A small-molecule ligand and the protein it binds are described below.
Small molecule (SMILES): O=P(O)(O)OC[C@H]1O[C@](O)(COP(=O)(O)O)[C@@H](O)[C@@H]1O

Sequence of chain 1.C:
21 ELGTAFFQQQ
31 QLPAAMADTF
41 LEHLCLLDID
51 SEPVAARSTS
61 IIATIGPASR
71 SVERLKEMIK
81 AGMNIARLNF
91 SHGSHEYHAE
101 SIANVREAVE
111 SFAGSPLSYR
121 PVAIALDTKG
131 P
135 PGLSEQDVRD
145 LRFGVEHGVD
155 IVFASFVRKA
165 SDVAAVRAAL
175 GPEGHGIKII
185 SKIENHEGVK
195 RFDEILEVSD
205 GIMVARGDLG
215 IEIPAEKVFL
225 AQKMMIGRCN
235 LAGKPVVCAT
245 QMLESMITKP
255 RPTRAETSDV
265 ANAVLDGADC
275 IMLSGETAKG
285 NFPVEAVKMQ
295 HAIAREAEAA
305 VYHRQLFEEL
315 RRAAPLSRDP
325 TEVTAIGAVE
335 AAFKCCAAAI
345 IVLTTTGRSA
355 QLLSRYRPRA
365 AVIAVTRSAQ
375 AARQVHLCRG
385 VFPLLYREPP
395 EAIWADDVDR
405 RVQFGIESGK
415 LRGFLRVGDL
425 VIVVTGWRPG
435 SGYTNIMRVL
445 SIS

Binding-site contacts:
Ligand atom C4 contacts residue GLY434 of chain 1.C at 3.3 Å.
Ligand atom O4 contacts residue TYR437 of chain 1.C at 2.8 Å (h-bond).
Ligand atom P2 contacts residue SER435 of chain 1.C at 3.6 Å.
Ligand atom O6P contacts residue SER353 of chain 1.C at 3.6 Å (h-bond).
Ligand atom O4 contacts residue THR438 of chain 1.C at 3.4 Å (h-bond).
Ligand atom O5 contacts residue LEU347 of chain 1.C at 3.6 Å (h-bond).
Ligand atom O5P contacts residue SER435 of chain 1.C at 3.0 Å (h-bond).
Ligand atom C4 contacts residue THR438 of chain 1.C at 3.8 Å.
Ligand atom P1 contacts residue ARG405 of chain 1.C at 3.7 Å.
Ligand atom O1P contacts residue TRP398 of chain 1.C at 2.7 Å (h-bond).
Ligand atom C5 contacts residue GLY434 of chain 1.C at 3.4 Å.
Ligand atom O6P contacts residue GLY436 of chain 1.C at 2.9 Å (h-bond).
Ligand atom C6 contacts residue LEU347 of chain 1.C at 3.6 Å (hydrophobic).
Ligand atom O1 contacts residue GLY434 of chain 1.C at 3.7 Å.
Ligand atom C3 contacts residue GLY434 of chain 1.C at 3.5 Å.
Ligand atom O2P contacts residue ARG405 of chain 1.C at 2.8 Å (salt-bridge).
Ligand atom O3P contacts residue GLY434 of chain 1.C at 2.8 Å (h-bond).
Ligand atom C6 contacts residue THR438 of chain 1.C at 3.4 Å.
Ligand atom P2 contacts residue THR348 of chain 1.C at 3.5 Å.
Ligand atom O5P contacts residue THR350 of chain 1.C at 2.6 Å (h-bond).
Ligand atom P2 contacts residue SER353 of chain 1.C at 3.5 Å.
Ligand atom O6 contacts residue SER435 of chain 1.C at 3.8 Å.
Ligand atom O6 contacts residue THR349 of chain 1.C at 3.4 Å (h-bond).
Ligand atom C3 contacts residue ARG432 of chain 1.C at 3.4 Å.
Ligand atom P2 contacts residue THR350 of chain 1.C at 3.7 Å.
Ligand atom O5P contacts residue THR349 of chain 1.C at 3.3 Å (h-bond).
Ligand atom O3P contacts residue PRO433 of chain 1.C at 3.5 Å.
Ligand atom O2 contacts residue LEU347 of chain 1.C at 3.5 Å.
Ligand atom O2P contacts residue THR349 of chain 1.C at 3.6 Å.
Ligand atom O4 contacts residue GLY434 of chain 1.C at 2.6 Å (h-bond).
Ligand atom O6 contacts residue THR348 of chain 1.C at 3.7 Å.
Ligand atom O4P contacts residue THR348 of chain 1.C at 2.6 Å (h-bond).
Ligand atom O5P contacts residue THR348 of chain 1.C at 3.5 Å (h-bond).
Ligand atom O1P contacts residue ARG405 of chain 1.C at 2.7 Å (salt-bridge).
Ligand atom C6 contacts residue SER353 of chain 1.C at 3.7 Å.
Ligand atom O3 contacts residue GLY430 of chain 1.C at 3.1 Å.
Ligand atom O3 contacts residue ARG432 of chain 1.C at 2.7 Å (salt-bridge).
Ligand atom O4P contacts residue SER353 of chain 1.C at 2.6 Å (h-bond).
Ligand atom O6P contacts residue SER435 of chain 1.C at 3.2 Å (h-bond).
Ligand atom O2 contacts residue GLY430 of chain 1.C at 3.3 Å (h-bond).